Sequence of chain 1.B:
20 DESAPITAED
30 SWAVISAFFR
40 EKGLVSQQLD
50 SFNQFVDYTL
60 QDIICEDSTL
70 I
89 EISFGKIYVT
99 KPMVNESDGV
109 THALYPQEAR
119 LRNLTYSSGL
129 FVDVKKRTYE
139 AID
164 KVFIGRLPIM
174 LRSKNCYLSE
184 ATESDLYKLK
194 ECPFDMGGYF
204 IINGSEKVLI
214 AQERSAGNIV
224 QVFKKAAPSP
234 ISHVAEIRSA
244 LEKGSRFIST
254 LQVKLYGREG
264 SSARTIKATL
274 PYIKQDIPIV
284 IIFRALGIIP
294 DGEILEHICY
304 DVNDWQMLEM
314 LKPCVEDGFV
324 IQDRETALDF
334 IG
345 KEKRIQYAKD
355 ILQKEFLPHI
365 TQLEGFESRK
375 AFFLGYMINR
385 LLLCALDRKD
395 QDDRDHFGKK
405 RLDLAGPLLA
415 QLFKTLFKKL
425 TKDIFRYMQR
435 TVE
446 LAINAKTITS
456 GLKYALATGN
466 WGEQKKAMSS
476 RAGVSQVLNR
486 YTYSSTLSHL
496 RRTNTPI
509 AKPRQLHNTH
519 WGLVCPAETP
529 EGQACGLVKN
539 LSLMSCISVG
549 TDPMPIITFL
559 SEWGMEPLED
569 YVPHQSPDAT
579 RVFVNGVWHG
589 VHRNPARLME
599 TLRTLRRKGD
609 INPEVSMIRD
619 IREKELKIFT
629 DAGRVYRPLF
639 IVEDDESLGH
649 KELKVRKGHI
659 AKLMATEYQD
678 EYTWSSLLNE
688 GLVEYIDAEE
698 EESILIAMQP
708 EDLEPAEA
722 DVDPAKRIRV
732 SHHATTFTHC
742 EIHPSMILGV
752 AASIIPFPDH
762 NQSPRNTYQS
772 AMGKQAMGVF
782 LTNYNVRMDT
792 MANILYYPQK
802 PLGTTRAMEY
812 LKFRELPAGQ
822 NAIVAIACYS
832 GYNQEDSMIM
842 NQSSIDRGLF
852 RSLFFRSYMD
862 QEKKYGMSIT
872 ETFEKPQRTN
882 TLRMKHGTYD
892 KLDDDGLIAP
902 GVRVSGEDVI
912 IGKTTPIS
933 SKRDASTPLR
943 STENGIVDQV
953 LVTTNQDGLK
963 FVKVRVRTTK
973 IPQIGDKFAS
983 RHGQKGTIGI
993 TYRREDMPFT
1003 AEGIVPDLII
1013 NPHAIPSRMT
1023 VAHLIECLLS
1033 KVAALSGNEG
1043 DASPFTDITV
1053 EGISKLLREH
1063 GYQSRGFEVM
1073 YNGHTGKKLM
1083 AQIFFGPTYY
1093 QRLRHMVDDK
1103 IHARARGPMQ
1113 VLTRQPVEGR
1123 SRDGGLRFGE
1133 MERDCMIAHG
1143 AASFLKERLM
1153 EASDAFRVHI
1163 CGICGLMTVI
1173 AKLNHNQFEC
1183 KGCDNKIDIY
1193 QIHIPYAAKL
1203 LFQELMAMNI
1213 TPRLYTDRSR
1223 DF

A small-molecule ligand and the protein it binds are described below.
Small molecule (SMILES): Nc1ccn([C@@H]2O[C@H](CO[P](=O)(O)O[C@H]3[C@@H](O)[C@H](n4ccc(=O)[nH]c4=O)O[C@@H]3CO[P](=O)(O)O[C@H]3[C@@H](O)[C@H](n4cnc5c(N)ncnc54)O[C@@H]3CO)[C@@H](O[P](=O)(O)OC[C@H]3O[C@@H](n4cnc5c(=O)nc(N)[nH]c54)[C@H](O)[C@@H]3O[P](=O)(O)OC[C@H]3O[C@@H](n4cnc5c(N)ncnc54)[C@H](O)[C@@H]3O[P](=O)(O)OC[C@H]3O[C@@H](n4cnc5c(=O)nc(N)[nH]c54)[C@H](O)[C@@H]3O[P](=O)(O)OC[C@H]3O[C@@H](n4cnc5c(N)ncnc54)[C@H](O)[C@@H]3O[P](=O)(O)OC[C@H]3O[C@@H](n4cnc5c(=O)nc(N)[nH]c54)[C@H](O)[C@@H]3O[P](=O)(O)OC[C@H]3O[C@@H](n4cnc5c(=O)nc(N)[nH]c54)[C@H](O)[C@@H]3O)[C@H]2O)c(=O)n1

Binding-site contacts:
Ligand atom P contacts residue LYS987 of chain 1.B at 4.0 Å.
Ligand atom O2' contacts residue ASP485 of chain 1.A at 3.3 Å (salt-bridge).
Ligand atom C5' contacts residue GLN776 of chain 1.B at 3.8 Å.
Ligand atom N2 contacts residue ARG350 of chain 1.A at 3.8 Å.
Ligand atom C5' contacts residue ASP483 of chain 1.A at 3.2 Å.
Ligand atom N2 contacts residue GLN447 of chain 1.A at 3.3 Å (h-bond).
Ligand atom O2' contacts residue LYS979 of chain 1.B at 3.6 Å.
Ligand atom OP1 contacts residue ALA477 of chain 1.B at 3.9 Å.
Ligand atom O3' contacts residue LYS979 of chain 1.B at 3.2 Å (salt-bridge).
Ligand atom OP1 contacts residue GLN776 of chain 1.B at 2.9 Å (h-bond).
Ligand atom P contacts residue GLN776 of chain 1.B at 3.5 Å.
Ligand atom O5' contacts residue LYS979 of chain 1.B at 3.4 Å (salt-bridge).
Ligand atom C4' contacts residue ASP485 of chain 1.A at 3.4 Å.
Ligand atom O3' contacts residue ASP483 of chain 1.A at 3.2 Å (salt-bridge).
Ligand atom C3' contacts residue ASP483 of chain 1.A at 3.9 Å.
Ligand atom C4' contacts residue HIS1097 of chain 1.B at 3.7 Å.
Ligand atom C5' contacts residue GLY478 of chain 1.B at 3.6 Å.
Ligand atom C5' contacts residue GLN481 of chain 1.B at 3.4 Å.
Ligand atom C4' contacts residue MG1 of chain 1.O at 3.8 Å.
Ligand atom O3' contacts residue GLN776 of chain 1.B at 2.9 Å (h-bond).
Ligand atom O2' contacts residue GLN776 of chain 1.B at 3.6 Å (h-bond).
Ligand atom O2' contacts residue MG1 of chain 1.O at 3.5 Å.
Ligand atom O3' contacts residue MG1 of chain 1.O at 1.9 Å.
Ligand atom C3' contacts residue ASP485 of chain 1.A at 3.7 Å.
Ligand atom C2' contacts residue MG1 of chain 1.O at 3.9 Å.
Ligand atom O5' contacts residue LYS987 of chain 1.B at 4.0 Å.
Ligand atom C5' contacts residue LYS987 of chain 1.B at 3.6 Å.
Ligand atom O3' contacts residue GLN481 of chain 1.B at 3.7 Å.
Ligand atom C4' contacts residue ASP483 of chain 1.A at 3.5 Å.
Ligand atom OP1 contacts residue LYS979 of chain 1.B at 3.8 Å.
Ligand atom O4' contacts residue HIS1097 of chain 1.B at 4.0 Å.
Ligand atom O2' contacts residue ARG446 of chain 1.A at 2.9 Å (salt-bridge).
Ligand atom P contacts residue LYS979 of chain 1.B at 3.8 Å.
Ligand atom C2' contacts residue ASP485 of chain 1.A at 4.0 Å.
Ligand atom O3' contacts residue ASP485 of chain 1.A at 3.1 Å (salt-bridge).
Ligand atom C3' contacts residue MG1 of chain 1.O at 3.2 Å.
Ligand atom C4' contacts residue GLY478 of chain 1.B at 3.9 Å.
Ligand atom OP1 contacts residue GLN481 of chain 1.B at 3.9 Å.
Ligand atom C5' contacts residue HIS1097 of chain 1.B at 3.6 Å.
Ligand atom OP1 contacts residue LYS987 of chain 1.B at 3.2 Å.

Sequence of chain 1.A:
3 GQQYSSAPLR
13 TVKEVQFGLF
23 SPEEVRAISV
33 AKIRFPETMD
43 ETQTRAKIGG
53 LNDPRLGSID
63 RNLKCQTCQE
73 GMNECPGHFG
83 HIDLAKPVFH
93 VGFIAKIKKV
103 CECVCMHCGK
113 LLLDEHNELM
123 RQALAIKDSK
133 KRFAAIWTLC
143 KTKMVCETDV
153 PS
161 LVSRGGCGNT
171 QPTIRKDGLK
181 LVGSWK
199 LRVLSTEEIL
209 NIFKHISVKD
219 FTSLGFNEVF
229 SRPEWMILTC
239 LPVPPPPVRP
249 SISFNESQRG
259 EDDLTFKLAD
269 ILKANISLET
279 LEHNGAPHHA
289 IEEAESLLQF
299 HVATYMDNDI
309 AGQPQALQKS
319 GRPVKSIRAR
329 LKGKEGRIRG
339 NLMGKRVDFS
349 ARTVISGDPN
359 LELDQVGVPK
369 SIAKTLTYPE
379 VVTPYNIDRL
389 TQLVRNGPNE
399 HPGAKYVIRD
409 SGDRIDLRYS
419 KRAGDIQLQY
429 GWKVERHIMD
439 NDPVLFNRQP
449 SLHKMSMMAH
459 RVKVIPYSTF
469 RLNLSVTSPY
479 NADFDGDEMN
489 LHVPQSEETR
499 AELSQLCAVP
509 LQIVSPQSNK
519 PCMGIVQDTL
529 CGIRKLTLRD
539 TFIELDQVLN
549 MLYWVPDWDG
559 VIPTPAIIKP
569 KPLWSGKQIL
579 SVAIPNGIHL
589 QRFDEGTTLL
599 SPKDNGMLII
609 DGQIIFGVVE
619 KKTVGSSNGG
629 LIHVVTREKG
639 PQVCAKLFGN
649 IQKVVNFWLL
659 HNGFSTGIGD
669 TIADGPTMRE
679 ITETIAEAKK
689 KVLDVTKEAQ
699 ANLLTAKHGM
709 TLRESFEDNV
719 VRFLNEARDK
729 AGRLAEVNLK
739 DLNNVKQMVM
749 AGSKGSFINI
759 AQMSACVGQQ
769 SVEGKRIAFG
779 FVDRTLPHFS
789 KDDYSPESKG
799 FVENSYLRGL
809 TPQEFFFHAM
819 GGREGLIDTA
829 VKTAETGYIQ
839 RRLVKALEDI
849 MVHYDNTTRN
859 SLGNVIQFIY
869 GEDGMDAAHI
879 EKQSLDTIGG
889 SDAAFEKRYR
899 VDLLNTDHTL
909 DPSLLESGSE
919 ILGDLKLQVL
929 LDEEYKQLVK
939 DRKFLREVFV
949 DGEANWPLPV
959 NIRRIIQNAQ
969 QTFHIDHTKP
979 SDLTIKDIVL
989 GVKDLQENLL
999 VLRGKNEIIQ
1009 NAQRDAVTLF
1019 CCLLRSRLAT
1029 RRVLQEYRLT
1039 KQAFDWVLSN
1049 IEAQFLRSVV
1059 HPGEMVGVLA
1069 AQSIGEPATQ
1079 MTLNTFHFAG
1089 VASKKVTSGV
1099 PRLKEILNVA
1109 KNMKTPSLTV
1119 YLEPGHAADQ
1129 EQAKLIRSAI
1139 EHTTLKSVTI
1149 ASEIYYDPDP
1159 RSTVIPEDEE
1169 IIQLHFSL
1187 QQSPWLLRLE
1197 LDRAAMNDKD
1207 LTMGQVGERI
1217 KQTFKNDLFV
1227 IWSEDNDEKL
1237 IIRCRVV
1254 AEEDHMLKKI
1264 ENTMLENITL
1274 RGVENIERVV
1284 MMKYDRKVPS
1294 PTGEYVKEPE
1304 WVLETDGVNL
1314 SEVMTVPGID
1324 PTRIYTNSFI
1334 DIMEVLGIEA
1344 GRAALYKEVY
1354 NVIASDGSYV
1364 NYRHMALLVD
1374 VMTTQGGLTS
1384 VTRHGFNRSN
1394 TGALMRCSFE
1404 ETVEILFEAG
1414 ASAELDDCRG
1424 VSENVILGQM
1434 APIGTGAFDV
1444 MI